The protein below binds the small molecule below.
Small molecule (SMILES): CC(=O)N[C@H]1[C@H](O[C@H]2[C@H](O)[C@@H](NC(C)=O)CO[C@@H]2CO)O[C@H](CO)[C@@H](O)[C@@H]1O

Binding-site contacts:
Ligand atom O7 contacts residue ASN714 of chain 1.A at 4.0 Å.
Ligand atom O4 contacts residue LEU919 of chain 1.A at 4.2 Å.
Ligand atom C4 contacts residue ASN714 of chain 1.A at 4.2 Å.
Ligand atom C5 contacts residue ASN714 of chain 1.A at 3.7 Å.
Ligand atom C7 contacts residue LEU919 of chain 1.A at 4.1 Å (hydrophobic).
Ligand atom C1 contacts residue ASN714 of chain 1.A at 1.4 Å.
Ligand atom C3 contacts residue ASN714 of chain 1.A at 3.8 Å.
Ligand atom N2 contacts residue ASN714 of chain 1.A at 2.9 Å (h-bond).
Ligand atom O5 contacts residue ASN714 of chain 1.A at 2.4 Å (h-bond).
Ligand atom O7 contacts residue GLN1068 of chain 1.A at 4.1 Å.
Ligand atom C8 contacts residue LEU919 of chain 1.A at 4.3 Å (hydrophobic).
Ligand atom C5 contacts residue LEU919 of chain 1.A at 4.4 Å (hydrophobic).
Ligand atom O7 contacts residue LEU919 of chain 1.A at 3.9 Å.
Ligand atom C7 contacts residue ASN714 of chain 1.A at 3.7 Å.
Ligand atom C2 contacts residue ASN714 of chain 1.A at 2.5 Å.

Sequence of chain 1.A:
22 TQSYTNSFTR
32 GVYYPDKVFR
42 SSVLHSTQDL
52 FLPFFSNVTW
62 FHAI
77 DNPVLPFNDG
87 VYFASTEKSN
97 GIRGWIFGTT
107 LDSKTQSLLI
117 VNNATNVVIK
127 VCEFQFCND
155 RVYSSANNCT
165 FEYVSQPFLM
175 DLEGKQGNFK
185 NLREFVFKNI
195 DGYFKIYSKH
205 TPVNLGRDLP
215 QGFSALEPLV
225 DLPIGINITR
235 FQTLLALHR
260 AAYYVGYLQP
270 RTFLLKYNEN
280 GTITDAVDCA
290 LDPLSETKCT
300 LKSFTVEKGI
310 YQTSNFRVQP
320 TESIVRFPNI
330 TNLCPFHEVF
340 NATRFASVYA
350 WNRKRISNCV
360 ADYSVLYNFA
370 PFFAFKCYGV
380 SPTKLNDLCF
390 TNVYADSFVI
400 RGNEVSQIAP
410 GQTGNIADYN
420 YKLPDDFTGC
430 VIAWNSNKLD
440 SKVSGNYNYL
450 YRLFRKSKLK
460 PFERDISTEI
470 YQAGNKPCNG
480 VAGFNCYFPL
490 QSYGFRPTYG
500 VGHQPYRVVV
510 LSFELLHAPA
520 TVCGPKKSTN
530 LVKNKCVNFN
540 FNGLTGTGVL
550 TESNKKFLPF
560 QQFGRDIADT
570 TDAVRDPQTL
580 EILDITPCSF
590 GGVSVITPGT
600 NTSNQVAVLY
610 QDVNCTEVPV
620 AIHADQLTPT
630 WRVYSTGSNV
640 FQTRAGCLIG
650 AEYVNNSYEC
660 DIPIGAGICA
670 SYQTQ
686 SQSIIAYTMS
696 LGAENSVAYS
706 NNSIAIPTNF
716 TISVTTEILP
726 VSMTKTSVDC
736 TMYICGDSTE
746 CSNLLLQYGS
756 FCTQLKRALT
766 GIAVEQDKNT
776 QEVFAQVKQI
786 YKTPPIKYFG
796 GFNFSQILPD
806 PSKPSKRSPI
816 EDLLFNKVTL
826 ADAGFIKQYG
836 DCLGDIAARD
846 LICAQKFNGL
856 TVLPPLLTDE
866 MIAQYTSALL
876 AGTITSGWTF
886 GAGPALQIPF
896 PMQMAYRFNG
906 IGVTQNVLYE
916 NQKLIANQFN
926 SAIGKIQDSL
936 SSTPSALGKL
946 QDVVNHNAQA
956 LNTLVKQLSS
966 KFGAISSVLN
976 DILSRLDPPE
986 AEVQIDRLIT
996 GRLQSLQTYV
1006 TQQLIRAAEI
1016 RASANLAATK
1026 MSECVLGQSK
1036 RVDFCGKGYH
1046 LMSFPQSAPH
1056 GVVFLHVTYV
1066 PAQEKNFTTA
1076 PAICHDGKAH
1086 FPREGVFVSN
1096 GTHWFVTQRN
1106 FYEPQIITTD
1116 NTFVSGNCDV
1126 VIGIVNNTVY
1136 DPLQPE